Sequence of chain 1.A:
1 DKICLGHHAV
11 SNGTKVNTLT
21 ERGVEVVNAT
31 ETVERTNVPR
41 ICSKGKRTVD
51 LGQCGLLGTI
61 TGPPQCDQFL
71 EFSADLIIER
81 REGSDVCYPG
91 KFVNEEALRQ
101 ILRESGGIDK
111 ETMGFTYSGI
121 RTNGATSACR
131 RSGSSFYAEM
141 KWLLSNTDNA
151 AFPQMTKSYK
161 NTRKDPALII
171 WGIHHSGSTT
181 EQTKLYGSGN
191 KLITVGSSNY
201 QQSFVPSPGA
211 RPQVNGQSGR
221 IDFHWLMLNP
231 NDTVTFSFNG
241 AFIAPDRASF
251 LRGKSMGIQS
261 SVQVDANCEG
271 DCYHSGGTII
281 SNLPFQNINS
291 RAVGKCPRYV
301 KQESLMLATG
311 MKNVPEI

Binding-site contacts:
Ligand atom O8 contacts residue TRP142 of chain 1.A at 4.0 Å.
Ligand atom O9 contacts residue HIS174 of chain 1.A at 3.6 Å.
Ligand atom C2 contacts residue GLN217 of chain 1.A at 4.0 Å.
Ligand atom C8 contacts residue GLU181 of chain 1.A at 4.1 Å.
Ligand atom C11 contacts residue GLY124 of chain 1.A at 3.7 Å.
Ligand atom O1A contacts residue SER127 of chain 1.A at 3.0 Å (h-bond).
Ligand atom C11 contacts residue LEU144 of chain 1.A at 3.5 Å (hydrophobic).
Ligand atom C6 contacts residue ALA125 of chain 1.A at 4.0 Å (hydrophobic).
Ligand atom C10 contacts residue ALA125 of chain 1.A at 3.8 Å (hydrophobic).
Ligand atom O7 contacts residue LEU185 of chain 1.A at 4.0 Å.
Ligand atom C5 contacts residue ALA125 of chain 1.A at 3.7 Å (hydrophobic).
Ligand atom O1A contacts residue THR126 of chain 1.A at 3.5 Å (h-bond).
Ligand atom O6 contacts residue GLU181 of chain 1.A at 2.9 Å (salt-bridge).
Ligand atom O9 contacts residue GLN217 of chain 1.A at 3.9 Å.
Ligand atom C8 contacts residue TYR88 of chain 1.A at 4.0 Å (hydrophobic).
Ligand atom C1 contacts residue THR126 of chain 1.A at 3.5 Å.
Ligand atom O1B contacts residue GLN217 of chain 1.A at 2.7 Å (h-bond).
Ligand atom C11 contacts residue ALA125 of chain 1.A at 3.7 Å (hydrophobic).
Ligand atom C6 contacts residue GLU181 of chain 1.A at 3.2 Å.
Ligand atom C1 contacts residue SER127 of chain 1.A at 3.9 Å.
Ligand atom C9 contacts residue TYR88 of chain 1.A at 3.4 Å (hydrophobic).
Ligand atom O4 contacts residue GLN217 of chain 1.A at 3.1 Å (h-bond).
Ligand atom O8 contacts residue GLN217 of chain 1.A at 2.7 Å (h-bond).
Ligand atom O8 contacts residue TYR88 of chain 1.A at 3.3 Å.
Ligand atom O9 contacts residue GLU181 of chain 1.A at 2.5 Å (salt-bridge).
Ligand atom C1 contacts residue GLN217 of chain 1.A at 3.2 Å.
Ligand atom O10 contacts residue LEU185 of chain 1.A at 3.2 Å.
Ligand atom O1B contacts residue THR126 of chain 1.A at 2.7 Å (h-bond).
Ligand atom C8 contacts residue GLN217 of chain 1.A at 3.6 Å.
Ligand atom C9 contacts residue HIS174 of chain 1.A at 3.6 Å.
Ligand atom O1B contacts residue SER127 of chain 1.A at 4.0 Å.
Ligand atom C9 contacts residue TRP142 of chain 1.A at 3.9 Å (hydrophobic).
Ligand atom O9 contacts residue TYR88 of chain 1.A at 2.8 Å (h-bond).
Ligand atom C9 contacts residue GLU181 of chain 1.A at 3.1 Å.
Ligand atom N5 contacts residue ALA125 of chain 1.A at 2.9 Å (h-bond).
Ligand atom O1A contacts residue GLN217 of chain 1.A at 3.5 Å (h-bond).
Ligand atom O3 contacts residue GLN217 of chain 1.A at 3.8 Å.
Ligand atom C4 contacts residue ALA125 of chain 1.A at 3.4 Å (hydrophobic).
Ligand atom O4 contacts residue ALA125 of chain 1.A at 3.7 Å.
Ligand atom C7 contacts residue TRP142 of chain 1.A at 4.1 Å (hydrophobic).

This protein binds this small molecule.
Small molecule (SMILES): CC(=O)N[C@@H]1[C@@H](O)[C@H](O[C@@H]2O[C@H](CO)[C@H](O)[C@H](O[C@]3(C(=O)O)C[C@H](O)[C@@H](NC(C)=O)[C@H]([C@H](O)[C@H](O)CO)O3)[C@H]2O)[C@@H](CO)O[C@H]1O